Sequence of chain 1.C:
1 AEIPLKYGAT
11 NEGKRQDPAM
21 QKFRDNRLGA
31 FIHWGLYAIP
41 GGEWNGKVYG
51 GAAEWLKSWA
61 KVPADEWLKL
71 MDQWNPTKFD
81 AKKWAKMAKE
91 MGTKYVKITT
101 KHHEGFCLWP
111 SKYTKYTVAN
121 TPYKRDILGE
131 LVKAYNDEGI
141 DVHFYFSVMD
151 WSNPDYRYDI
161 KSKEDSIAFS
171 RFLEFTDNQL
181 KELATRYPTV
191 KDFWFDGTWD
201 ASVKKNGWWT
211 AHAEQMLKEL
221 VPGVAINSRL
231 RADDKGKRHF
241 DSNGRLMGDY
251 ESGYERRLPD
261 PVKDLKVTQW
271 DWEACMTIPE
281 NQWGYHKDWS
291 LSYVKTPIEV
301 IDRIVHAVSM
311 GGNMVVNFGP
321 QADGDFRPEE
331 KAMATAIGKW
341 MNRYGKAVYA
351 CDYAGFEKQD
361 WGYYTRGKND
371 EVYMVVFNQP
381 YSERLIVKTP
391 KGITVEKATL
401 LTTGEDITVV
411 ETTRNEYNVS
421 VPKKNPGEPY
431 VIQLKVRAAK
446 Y

Binding-site contacts:
Ligand atom NAE contacts residue ARG229 of chain 1.C at 4.1 Å.
Ligand atom CAB contacts residue GLU54 of chain 1.C at 4.1 Å.
Ligand atom CAR contacts residue TRP199 of chain 1.C at 3.9 Å (hydrophobic).
Ligand atom OAH contacts residue TYR145 of chain 1.C at 3.3 Å (h-bond).
Ligand atom OAH contacts residue ASP196 of chain 1.C at 3.4 Å (salt-bridge).
Ligand atom OAG contacts residue TRP55 of chain 1.C at 3.2 Å (h-bond).
Ligand atom CAA contacts residue GLU255 of chain 1.C at 3.2 Å.
Ligand atom CAB contacts residue TRP283 of chain 1.C at 3.6 Å (hydrophobic).
Ligand atom CAB contacts residue HIS33 of chain 1.C at 3.4 Å.
Ligand atom CAB contacts residue ASP196 of chain 1.C at 4.0 Å.
Ligand atom NAE contacts residue GLU255 of chain 1.C at 3.1 Å (salt-bridge).
Ligand atom CAK contacts residue TRP199 of chain 1.C at 4.0 Å (hydrophobic).
Ligand atom CAF contacts residue TRP55 of chain 1.C at 4.1 Å (hydrophobic).
Ligand atom OAG contacts residue GLU54 of chain 1.C at 2.5 Å (salt-bridge).
Ligand atom CAI contacts residue ASP196 of chain 1.C at 3.8 Å.
Ligand atom CAP contacts residue TRP199 of chain 1.C at 3.7 Å (hydrophobic).
Ligand atom CAA contacts residue ASP196 of chain 1.C at 3.6 Å.
Ligand atom CAL contacts residue TRP199 of chain 1.C at 3.7 Å (hydrophobic).
Ligand atom CAF contacts residue GLU255 of chain 1.C at 3.4 Å.
Ligand atom OAH contacts residue HIS102 of chain 1.C at 2.8 Å (h-bond).
Ligand atom CAI contacts residue HIS33 of chain 1.C at 4.1 Å.
Ligand atom NAE contacts residue ASP196 of chain 1.C at 2.7 Å (salt-bridge).
Ligand atom CAL contacts residue SO41 of chain 1.N at 4.1 Å.
Ligand atom CAA contacts residue TRP283 of chain 1.C at 3.6 Å (hydrophobic).
Ligand atom CAC contacts residue HIS102 of chain 1.C at 4.0 Å.
Ligand atom CAO contacts residue TRP199 of chain 1.C at 3.8 Å (hydrophobic).
Ligand atom CAJ contacts residue GLU255 of chain 1.C at 4.0 Å.
Ligand atom CAD contacts residue GLU255 of chain 1.C at 3.8 Å.
Ligand atom OAG contacts residue HIS102 of chain 1.C at 3.2 Å (h-bond).
Ligand atom CAC contacts residue GLU54 of chain 1.C at 3.3 Å.
Ligand atom CAI contacts residue TRP194 of chain 1.C at 3.9 Å (hydrophobic).
Ligand atom NAQ contacts residue SO41 of chain 1.N at 3.6 Å.
Ligand atom CAI contacts residue GLU255 of chain 1.C at 3.9 Å.
Ligand atom CAB contacts residue HIS102 of chain 1.C at 3.8 Å.
Ligand atom OAH contacts residue HIS33 of chain 1.C at 2.7 Å (h-bond).
Ligand atom CAD contacts residue ASP196 of chain 1.C at 3.2 Å.
Ligand atom CAN contacts residue TRP199 of chain 1.C at 3.8 Å (hydrophobic).
Ligand atom CAC contacts residue TRP283 of chain 1.C at 3.6 Å (hydrophobic).
Ligand atom CAI contacts residue TRP283 of chain 1.C at 4.0 Å (hydrophobic).
Ligand atom CAJ contacts residue TRP199 of chain 1.C at 3.6 Å (hydrophobic).

The protein below binds the small molecule below.
Small molecule (SMILES): C[C@@H]1N[C@@H](CCCC[C@@H]2N[C@@H](C)[C@@H](O)[C@H]2O)[C@H](O)[C@@H]1O